This protein binds this small molecule.
Small molecule (SMILES): CC(=O)N[C@H]1[C@H](O[C@H]2[C@H](O)[C@@H](NC(C)=O)CO[C@@H]2CO)O[C@H](CO)[C@@H](O)[C@@H]1O

Binding-site contacts:
Ligand atom C1 contacts residue ASN1121 of chain 1.B at 1.4 Å.
Ligand atom C5 contacts residue ASN1121 of chain 1.B at 3.7 Å.
Ligand atom N2 contacts residue ASN1121 of chain 1.B at 2.9 Å (h-bond).
Ligand atom O7 contacts residue ASN1121 of chain 1.B at 3.6 Å.
Ligand atom O5 contacts residue ASN1121 of chain 1.B at 2.4 Å (h-bond).
Ligand atom C3 contacts residue ASN1121 of chain 1.B at 3.8 Å.
Ligand atom C2 contacts residue ASN1121 of chain 1.B at 2.5 Å.
Ligand atom C4 contacts residue ASN1121 of chain 1.B at 4.2 Å.
Ligand atom C7 contacts residue ASN1121 of chain 1.B at 3.5 Å.

Sequence of chain 1.B:
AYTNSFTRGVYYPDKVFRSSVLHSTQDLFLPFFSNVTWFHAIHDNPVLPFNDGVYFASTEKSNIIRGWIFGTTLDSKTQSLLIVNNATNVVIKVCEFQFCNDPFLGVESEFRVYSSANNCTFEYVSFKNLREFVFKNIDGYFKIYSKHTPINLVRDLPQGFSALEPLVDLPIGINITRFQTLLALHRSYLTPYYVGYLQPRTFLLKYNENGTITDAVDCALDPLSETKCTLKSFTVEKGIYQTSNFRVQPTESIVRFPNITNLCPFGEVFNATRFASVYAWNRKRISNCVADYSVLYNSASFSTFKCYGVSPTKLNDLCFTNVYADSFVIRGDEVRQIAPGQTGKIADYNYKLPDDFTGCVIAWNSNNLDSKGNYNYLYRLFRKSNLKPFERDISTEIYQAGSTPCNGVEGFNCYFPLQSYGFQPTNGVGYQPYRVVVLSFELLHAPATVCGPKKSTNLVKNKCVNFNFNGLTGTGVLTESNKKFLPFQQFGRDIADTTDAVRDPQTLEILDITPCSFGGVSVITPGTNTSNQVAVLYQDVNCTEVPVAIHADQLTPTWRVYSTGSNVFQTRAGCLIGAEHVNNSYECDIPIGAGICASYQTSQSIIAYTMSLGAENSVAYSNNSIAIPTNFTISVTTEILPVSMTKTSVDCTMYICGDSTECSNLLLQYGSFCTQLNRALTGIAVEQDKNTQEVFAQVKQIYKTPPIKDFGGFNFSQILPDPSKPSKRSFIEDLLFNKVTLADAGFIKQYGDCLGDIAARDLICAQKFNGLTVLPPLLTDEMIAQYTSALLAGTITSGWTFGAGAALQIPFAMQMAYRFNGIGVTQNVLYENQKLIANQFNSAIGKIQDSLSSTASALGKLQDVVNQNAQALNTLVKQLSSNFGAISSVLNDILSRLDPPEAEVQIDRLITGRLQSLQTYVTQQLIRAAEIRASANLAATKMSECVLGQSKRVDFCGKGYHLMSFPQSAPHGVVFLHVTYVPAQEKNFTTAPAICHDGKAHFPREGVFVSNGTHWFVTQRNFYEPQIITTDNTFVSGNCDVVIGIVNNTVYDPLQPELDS